The small molecule below binds the protein below.
Small molecule (SMILES): CC(=O)N[C@@H]1[C@@H](O)[C@H](O)[C@@H](CO)O[C@H]1O

Binding-site contacts:
Ligand atom C8 contacts residue GLN74 of chain 1.C at 3.1 Å.
Ligand atom O7 contacts residue ASN75 of chain 1.C at 3.2 Å (h-bond).
Ligand atom O5 contacts residue ASN75 of chain 1.C at 2.3 Å (h-bond).
Ligand atom C8 contacts residue ASN75 of chain 1.C at 4.3 Å.
Ligand atom O5 contacts residue PHE114 of chain 1.C at 4.4 Å.
Ligand atom C3 contacts residue PHE114 of chain 1.C at 4.3 Å (hydrophobic).
Ligand atom C5 contacts residue ASN75 of chain 1.C at 3.7 Å.
Ligand atom C2 contacts residue ASN75 of chain 1.C at 2.4 Å.
Ligand atom C1 contacts residue PHE114 of chain 1.C at 3.8 Å (hydrophobic).
Ligand atom C8 contacts residue ARG144 of chain 1.C at 4.4 Å.
Ligand atom C1 contacts residue ASN75 of chain 1.C at 1.4 Å.
Ligand atom C7 contacts residue ASN75 of chain 1.C at 3.2 Å.
Ligand atom C4 contacts residue ASN75 of chain 1.C at 4.2 Å.
Ligand atom C2 contacts residue PHE114 of chain 1.C at 4.5 Å (hydrophobic).
Ligand atom N2 contacts residue ASN75 of chain 1.C at 2.9 Å (h-bond).
Ligand atom C3 contacts residue ASN75 of chain 1.C at 3.7 Å.

Sequence of chain 1.C:
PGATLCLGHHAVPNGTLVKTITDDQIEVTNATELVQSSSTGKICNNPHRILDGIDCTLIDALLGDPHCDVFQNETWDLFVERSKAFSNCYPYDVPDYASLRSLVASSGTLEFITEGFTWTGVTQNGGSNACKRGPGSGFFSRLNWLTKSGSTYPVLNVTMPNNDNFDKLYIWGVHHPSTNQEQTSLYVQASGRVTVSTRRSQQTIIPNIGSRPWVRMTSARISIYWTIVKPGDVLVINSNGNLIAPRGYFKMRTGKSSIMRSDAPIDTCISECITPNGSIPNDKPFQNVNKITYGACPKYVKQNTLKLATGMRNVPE